The protein below binds the small molecule below.
Small molecule (SMILES): CCCc1cc(=O)n2nc(NCc3c(F)cc(Cl)cc3F)c(C#N)c2[nH]1

Sequence of chain 1.A:
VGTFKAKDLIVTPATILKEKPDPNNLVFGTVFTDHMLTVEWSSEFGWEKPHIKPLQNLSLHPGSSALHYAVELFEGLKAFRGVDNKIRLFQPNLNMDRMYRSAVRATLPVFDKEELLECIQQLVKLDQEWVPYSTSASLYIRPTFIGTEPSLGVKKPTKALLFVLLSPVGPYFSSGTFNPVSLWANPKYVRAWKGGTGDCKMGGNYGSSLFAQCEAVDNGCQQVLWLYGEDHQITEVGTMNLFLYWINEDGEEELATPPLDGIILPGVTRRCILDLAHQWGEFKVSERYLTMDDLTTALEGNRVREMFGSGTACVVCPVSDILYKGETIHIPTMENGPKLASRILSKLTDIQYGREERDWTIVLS

Sequence of chain 1.B:
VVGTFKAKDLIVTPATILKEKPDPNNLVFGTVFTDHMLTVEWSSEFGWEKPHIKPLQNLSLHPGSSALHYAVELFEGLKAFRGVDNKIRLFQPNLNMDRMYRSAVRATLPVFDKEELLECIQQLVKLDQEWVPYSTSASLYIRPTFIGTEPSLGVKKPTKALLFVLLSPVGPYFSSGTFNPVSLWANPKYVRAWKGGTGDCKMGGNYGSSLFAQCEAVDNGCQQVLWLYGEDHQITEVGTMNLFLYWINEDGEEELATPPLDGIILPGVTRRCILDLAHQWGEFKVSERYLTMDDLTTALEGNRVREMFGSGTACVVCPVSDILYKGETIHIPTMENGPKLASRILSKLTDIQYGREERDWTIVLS

Binding-site contacts:
Ligand atom C1 contacts residue THR263 of chain 1.B at 3.3 Å.
Ligand atom C13 contacts residue MET264 of chain 1.B at 3.4 Å (hydrophobic).
Ligand atom F14 contacts residue MET264 of chain 1.B at 3.5 Å.
Ligand atom N4 contacts residue THR263 of chain 1.B at 3.6 Å (h-bond).
Ligand atom N26 contacts residue GLY335 of chain 1.B at 3.7 Å.
Ligand atom F14 contacts residue VAL261 of chain 1.B at 3.3 Å.
Ligand atom F16 contacts residue TYR196 of chain 1.B at 3.5 Å.
Ligand atom N26 contacts residue CYS338 of chain 1.B at 3.3 Å (h-bond).
Ligand atom C18 contacts residue LEU176 of chain 1.A at 3.7 Å (hydrophobic).
Ligand atom N26 contacts residue ALA337 of chain 1.B at 3.5 Å (h-bond).
Ligand atom N26 contacts residue MET264 of chain 1.B at 3.5 Å.
Ligand atom C25 contacts residue ALA337 of chain 1.B at 3.6 Å (hydrophobic).
Ligand atom CL1 contacts residue CYS341 of chain 1.B at 3.6 Å.
Ligand atom C10 contacts residue CYS341 of chain 1.B at 3.5 Å (hydrophobic).
Ligand atom O24 contacts residue GLY177 of chain 1.A at 3.6 Å.
Ligand atom F16 contacts residue PHE197 of chain 1.B at 3.2 Å.
Ligand atom F14 contacts residue THR263 of chain 1.B at 3.3 Å.
Ligand atom F16 contacts residue CYS341 of chain 1.B at 3.6 Å.
Ligand atom C8 contacts residue MET264 of chain 1.B at 3.7 Å (hydrophobic).
Ligand atom C12 contacts residue MET264 of chain 1.B at 3.4 Å (hydrophobic).
Ligand atom C5 contacts residue THR263 of chain 1.B at 3.6 Å.
Ligand atom N3 contacts residue THR263 of chain 1.B at 3.4 Å (h-bond).
Ligand atom N6 contacts residue MET264 of chain 1.B at 3.7 Å.
Ligand atom F14 contacts residue GLN247 of chain 1.B at 3.3 Å.
Ligand atom C7 contacts residue GLN247 of chain 1.B at 3.3 Å.
Ligand atom C8 contacts residue GLN247 of chain 1.B at 3.4 Å.
Ligand atom F14 contacts residue GLY262 of chain 1.B at 3.4 Å.
Ligand atom C21 contacts residue TYR164 of chain 1.B at 3.6 Å (hydrophobic).
Ligand atom N4 contacts residue TYR196 of chain 1.B at 3.1 Å (h-bond).
Ligand atom C25 contacts residue MET264 of chain 1.B at 3.6 Å (hydrophobic).
Ligand atom CL1 contacts residue VAL343 of chain 1.B at 3.6 Å.
Ligand atom C2 contacts residue THR263 of chain 1.B at 3.2 Å.
Ligand atom C21 contacts residue ARG166 of chain 1.B at 3.5 Å.
Ligand atom C5 contacts residue TYR196 of chain 1.B at 3.6 Å (hydrophobic).
Ligand atom C12 contacts residue VAL261 of chain 1.B at 3.4 Å (hydrophobic).
Ligand atom N6 contacts residue TYR196 of chain 1.B at 3.5 Å.
Ligand atom C13 contacts residue GLN247 of chain 1.B at 3.5 Å.
Ligand atom CL1 contacts residue VAL205 of chain 1.B at 3.5 Å.
Ligand atom C7 contacts residue TYR196 of chain 1.B at 3.5 Å (hydrophobic).
Ligand atom O24 contacts residue VAL178 of chain 1.A at 2.9 Å (h-bond).